Sequence of chain 1.A:
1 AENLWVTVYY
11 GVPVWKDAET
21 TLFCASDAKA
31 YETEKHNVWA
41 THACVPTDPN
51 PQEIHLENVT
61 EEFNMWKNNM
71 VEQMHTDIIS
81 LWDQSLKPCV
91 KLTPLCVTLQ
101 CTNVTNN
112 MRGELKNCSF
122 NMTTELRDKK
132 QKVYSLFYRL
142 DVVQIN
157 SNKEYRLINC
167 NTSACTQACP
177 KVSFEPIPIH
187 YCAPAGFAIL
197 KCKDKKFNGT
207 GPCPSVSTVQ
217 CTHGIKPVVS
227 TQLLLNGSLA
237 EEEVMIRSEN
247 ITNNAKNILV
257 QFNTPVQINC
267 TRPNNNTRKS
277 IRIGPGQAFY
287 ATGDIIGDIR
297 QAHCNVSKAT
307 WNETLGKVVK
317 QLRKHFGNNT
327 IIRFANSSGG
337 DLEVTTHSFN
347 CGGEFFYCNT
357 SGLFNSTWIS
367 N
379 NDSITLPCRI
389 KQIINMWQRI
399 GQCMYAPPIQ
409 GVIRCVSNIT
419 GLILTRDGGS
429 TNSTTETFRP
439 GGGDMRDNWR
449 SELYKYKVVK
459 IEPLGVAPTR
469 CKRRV

This protein binds this small molecule.
Small molecule (SMILES): CC(=O)N[C@H]1[C@H](O[C@H]2[C@H](O)[C@@H](NC(C)=O)CO[C@@H]2CO)O[C@H](CO)[C@@H](O[C@@H]2O[C@H](CO)[C@@H](O)[C@H](O)[C@@H]2O)[C@@H]1O

Binding-site contacts:
Ligand atom C8 contacts residue ILE247 of chain 1.A at 4.1 Å (hydrophobic).
Ligand atom C1 contacts residue THR206 of chain 1.A at 3.5 Å.
Ligand atom N2 contacts residue ASN204 of chain 1.A at 3.0 Å (h-bond).
Ligand atom C5 contacts residue THR206 of chain 1.A at 3.6 Å.
Ligand atom C7 contacts residue ASN204 of chain 1.A at 3.3 Å.
Ligand atom O5 contacts residue THR206 of chain 1.A at 3.8 Å.
Ligand atom O6 contacts residue ASN204 of chain 1.A at 4.4 Å.
Ligand atom C5 contacts residue ASN204 of chain 1.A at 3.6 Å.
Ligand atom C8 contacts residue SER244 of chain 1.A at 3.2 Å.
Ligand atom C2 contacts residue ASN204 of chain 1.A at 2.5 Å.
Ligand atom C1 contacts residue ASN204 of chain 1.A at 1.4 Å.
Ligand atom C3 contacts residue THR206 of chain 1.A at 4.1 Å.
Ligand atom O5 contacts residue ASN204 of chain 1.A at 2.3 Å (h-bond).
Ligand atom C4 contacts residue ASN204 of chain 1.A at 4.2 Å.
Ligand atom O7 contacts residue ILE247 of chain 1.A at 4.5 Å.
Ligand atom O7 contacts residue ASN204 of chain 1.A at 2.9 Å (h-bond).
Ligand atom O7 contacts residue HIS321 of chain 1.A at 4.5 Å.
Ligand atom C2 contacts residue THR206 of chain 1.A at 4.3 Å.
Ligand atom C4 contacts residue THR206 of chain 1.A at 4.4 Å.
Ligand atom C3 contacts residue ASN204 of chain 1.A at 3.8 Å.